This protein binds this small molecule.
Small molecule (SMILES): NS(=O)(=O)c1ccc(C(=O)NCc2c(F)cccc2F)cc1

Sequence of chain 1.A:
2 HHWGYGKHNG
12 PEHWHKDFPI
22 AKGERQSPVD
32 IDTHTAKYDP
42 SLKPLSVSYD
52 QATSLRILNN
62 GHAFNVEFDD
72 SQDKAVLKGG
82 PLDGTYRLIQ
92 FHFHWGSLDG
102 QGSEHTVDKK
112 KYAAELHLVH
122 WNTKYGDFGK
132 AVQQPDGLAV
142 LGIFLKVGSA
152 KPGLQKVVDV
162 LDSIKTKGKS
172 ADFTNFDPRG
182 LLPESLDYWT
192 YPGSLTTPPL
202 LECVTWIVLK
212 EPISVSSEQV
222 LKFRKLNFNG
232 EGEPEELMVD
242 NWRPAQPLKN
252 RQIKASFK

Binding-site contacts:
Ligand atom C01 contacts residue THR198 of chain 1.A at 3.3 Å.
Ligand atom S11 contacts residue THR197 of chain 1.A at 3.8 Å.
Ligand atom S11 contacts residue HIS93 of chain 1.A at 3.6 Å.
Ligand atom C02 contacts residue THR198 of chain 1.A at 3.2 Å.
Ligand atom O14 contacts residue LEU196 of chain 1.A at 3.2 Å.
Ligand atom C02 contacts residue LEU196 of chain 1.A at 4.0 Å (hydrophobic).
Ligand atom O08 contacts residue PHE129 of chain 1.A at 3.5 Å.
Ligand atom NP2 contacts residue GLU105 of chain 1.A at 4.0 Å.
Ligand atom C04 contacts residue LEU196 of chain 1.A at 4.0 Å (hydrophobic).
Ligand atom O14 contacts residue TRP207 of chain 1.A at 3.7 Å.
Ligand atom O13 contacts residue TRP207 of chain 1.A at 4.0 Å.
Ligand atom O13 contacts residue VAL120 of chain 1.A at 4.1 Å.
Ligand atom S11 contacts residue ZN1 of chain 1.B at 2.8 Å.
Ligand atom C19 contacts residue LEU202 of chain 1.A at 4.0 Å (hydrophobic).
Ligand atom C03 contacts residue ZN1 of chain 1.B at 4.0 Å.
Ligand atom C05 contacts residue GLN91 of chain 1.A at 3.8 Å.
Ligand atom O14 contacts residue ZN1 of chain 1.B at 4.0 Å.
Ligand atom S11 contacts residue HIS118 of chain 1.A at 3.8 Å.
Ligand atom C05 contacts residue VAL120 of chain 1.A at 4.0 Å (hydrophobic).
Ligand atom C17 contacts residue PRO200 of chain 1.A at 3.6 Å (hydrophobic).
Ligand atom F22 contacts residue VAL133 of chain 1.A at 3.7 Å.
Ligand atom C04 contacts residue VAL120 of chain 1.A at 3.6 Å (hydrophobic).
Ligand atom O13 contacts residue HIS118 of chain 1.A at 3.5 Å (h-bond).
Ligand atom O13 contacts residue HIS93 of chain 1.A at 3.4 Å.
Ligand atom C03 contacts residue LEU196 of chain 1.A at 4.0 Å (hydrophobic).
Ligand atom NP2 contacts residue THR197 of chain 1.A at 2.9 Å (h-bond).
Ligand atom NP2 contacts residue HIS95 of chain 1.A at 2.9 Å (h-bond).
Ligand atom O14 contacts residue THR197 of chain 1.A at 2.9 Å (h-bond).
Ligand atom F22 contacts residue PHE129 of chain 1.A at 3.2 Å.
Ligand atom C05 contacts residue LEU196 of chain 1.A at 4.1 Å (hydrophobic).
Ligand atom C18 contacts residue PRO200 of chain 1.A at 3.3 Å (hydrophobic).
Ligand atom O08 contacts residue GLN91 of chain 1.A at 3.9 Å.
Ligand atom C04 contacts residue HIS93 of chain 1.A at 3.7 Å.
Ligand atom NP2 contacts residue ZN1 of chain 1.B at 1.7 Å.
Ligand atom NP2 contacts residue HIS93 of chain 1.A at 3.0 Å (h-bond).
Ligand atom O13 contacts residue ZN1 of chain 1.B at 3.1 Å.
Ligand atom C03 contacts residue HIS93 of chain 1.A at 3.7 Å.
Ligand atom C19 contacts residue PRO200 of chain 1.A at 3.7 Å (hydrophobic).
Ligand atom O13 contacts residue VAL141 of chain 1.A at 3.8 Å.
Ligand atom NP2 contacts residue HIS118 of chain 1.A at 3.2 Å (h-bond).